Sequence of chain 2.A:
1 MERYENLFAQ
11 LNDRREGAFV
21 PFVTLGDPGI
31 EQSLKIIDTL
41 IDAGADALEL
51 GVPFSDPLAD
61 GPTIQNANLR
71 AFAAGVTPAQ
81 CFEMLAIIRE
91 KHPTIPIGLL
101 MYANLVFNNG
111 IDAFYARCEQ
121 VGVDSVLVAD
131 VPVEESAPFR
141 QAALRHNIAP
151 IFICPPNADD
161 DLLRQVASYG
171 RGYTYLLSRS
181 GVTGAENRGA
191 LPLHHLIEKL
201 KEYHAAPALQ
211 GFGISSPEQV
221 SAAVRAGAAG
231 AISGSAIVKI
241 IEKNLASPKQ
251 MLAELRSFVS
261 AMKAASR

A small-molecule ligand and the protein it binds are described below.
Small molecule (SMILES): O=C[C@H](O)COP(=O)(O)O

Binding-site contacts:
Ligand atom O1P contacts residue THR183 of chain 2.A at 3.8 Å.
Ligand atom P contacts residue GLY234 of chain 2.A at 3.9 Å.
Ligand atom O4P contacts residue GLY184 of chain 2.A at 3.8 Å.
Ligand atom O4P contacts residue ILE64 of chain 2.A at 3.6 Å.
Ligand atom O3P contacts residue SER235 of chain 2.A at 4.0 Å.
Ligand atom O2P contacts residue GLY234 of chain 2.A at 2.8 Å (h-bond).
Ligand atom P contacts residue GLY213 of chain 2.A at 3.8 Å.
Ligand atom C1 contacts residue LEU100 of chain 2.A at 3.7 Å (hydrophobic).
Ligand atom O4P contacts residue THR183 of chain 2.A at 3.4 Å.
Ligand atom C1 contacts residue TYR175 of chain 2.A at 3.5 Å (hydrophobic).
Ligand atom O3P contacts residue THR183 of chain 2.A at 3.7 Å.
Ligand atom O3P contacts residue PHE212 of chain 2.A at 3.4 Å.
Ligand atom C1 contacts residue PHE22 of chain 2.A at 3.7 Å (hydrophobic).
Ligand atom C3 contacts residue TYR175 of chain 2.A at 3.4 Å (hydrophobic).
Ligand atom C2 contacts residue THR183 of chain 2.A at 3.5 Å.
Ligand atom P contacts residue PHE212 of chain 2.A at 4.0 Å.
Ligand atom P contacts residue THR183 of chain 2.A at 4.0 Å.
Ligand atom O2 contacts residue GLY234 of chain 2.A at 3.9 Å.
Ligand atom O1P contacts residue GLY213 of chain 2.A at 4.1 Å.
Ligand atom O2 contacts residue ILE64 of chain 2.A at 3.3 Å.
Ligand atom P contacts residue SER235 of chain 2.A at 3.6 Å.
Ligand atom O2P contacts residue SER233 of chain 2.A at 3.8 Å.
Ligand atom P contacts residue GLY184 of chain 2.A at 3.8 Å.
Ligand atom O1P contacts residue TYR175 of chain 2.A at 4.1 Å.
Ligand atom O4P contacts residue GLY234 of chain 2.A at 3.7 Å.
Ligand atom O1 contacts residue LEU100 of chain 2.A at 3.4 Å.
Ligand atom O4P contacts residue SER235 of chain 2.A at 2.7 Å (h-bond).
Ligand atom C2 contacts residue TYR175 of chain 2.A at 3.6 Å (hydrophobic).
Ligand atom C1 contacts residue ILE232 of chain 2.A at 4.1 Å (hydrophobic).
Ligand atom O2P contacts residue SER235 of chain 2.A at 3.3 Å (h-bond).
Ligand atom O1P contacts residue PHE212 of chain 2.A at 3.3 Å.
Ligand atom C3 contacts residue GLY234 of chain 2.A at 3.9 Å.
Ligand atom O1 contacts residue ILE232 of chain 2.A at 3.4 Å.
Ligand atom O3P contacts residue GLY213 of chain 2.A at 2.7 Å (h-bond).
Ligand atom O3P contacts residue GLY184 of chain 2.A at 2.8 Å (h-bond).
Ligand atom O2 contacts residue PHE22 of chain 2.A at 3.8 Å.
Ligand atom O1 contacts residue TYR175 of chain 2.A at 2.7 Å (h-bond).
Ligand atom O2P contacts residue GLY213 of chain 2.A at 3.9 Å.
Ligand atom O2 contacts residue THR183 of chain 2.A at 3.6 Å.
Ligand atom C3 contacts residue PHE212 of chain 2.A at 3.9 Å (hydrophobic).